Sequence of chain 1.B:
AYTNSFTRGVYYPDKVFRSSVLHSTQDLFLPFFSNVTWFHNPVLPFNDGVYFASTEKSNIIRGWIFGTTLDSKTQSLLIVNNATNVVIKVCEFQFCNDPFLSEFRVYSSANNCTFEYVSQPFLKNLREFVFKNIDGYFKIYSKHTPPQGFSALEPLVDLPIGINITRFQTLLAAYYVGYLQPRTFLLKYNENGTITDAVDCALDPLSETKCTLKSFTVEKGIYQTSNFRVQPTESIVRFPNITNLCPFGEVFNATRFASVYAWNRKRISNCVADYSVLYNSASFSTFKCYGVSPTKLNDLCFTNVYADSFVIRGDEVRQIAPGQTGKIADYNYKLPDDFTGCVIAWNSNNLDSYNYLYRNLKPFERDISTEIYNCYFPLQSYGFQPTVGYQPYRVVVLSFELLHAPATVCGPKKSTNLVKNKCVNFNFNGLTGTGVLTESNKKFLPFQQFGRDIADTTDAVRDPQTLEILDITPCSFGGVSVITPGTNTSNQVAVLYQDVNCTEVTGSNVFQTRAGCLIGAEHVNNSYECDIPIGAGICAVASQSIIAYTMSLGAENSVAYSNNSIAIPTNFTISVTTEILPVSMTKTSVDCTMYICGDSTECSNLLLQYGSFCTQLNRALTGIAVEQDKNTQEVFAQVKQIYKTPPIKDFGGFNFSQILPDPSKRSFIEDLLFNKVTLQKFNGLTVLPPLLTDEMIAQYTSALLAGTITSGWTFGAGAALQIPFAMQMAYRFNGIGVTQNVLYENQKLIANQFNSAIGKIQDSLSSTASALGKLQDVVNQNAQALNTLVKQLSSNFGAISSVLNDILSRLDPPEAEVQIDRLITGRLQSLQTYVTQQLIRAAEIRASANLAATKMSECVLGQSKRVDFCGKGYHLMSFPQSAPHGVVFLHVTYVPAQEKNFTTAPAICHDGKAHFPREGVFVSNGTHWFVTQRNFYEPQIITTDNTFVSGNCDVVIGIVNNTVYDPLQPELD

Binding-site contacts:
Ligand atom C8 contacts residue SER373 of chain 1.B at 4.5 Å.
Ligand atom C3 contacts residue ASN343 of chain 1.B at 3.8 Å.
Ligand atom O5 contacts residue ASN343 of chain 1.B at 2.4 Å (h-bond).
Ligand atom N2 contacts residue ASN343 of chain 1.B at 2.9 Å (h-bond).
Ligand atom C5 contacts residue ASN343 of chain 1.B at 3.7 Å.
Ligand atom C1 contacts residue ASN343 of chain 1.B at 1.4 Å.
Ligand atom C8 contacts residue PHE342 of chain 1.B at 3.0 Å (hydrophobic).
Ligand atom C2 contacts residue ASN343 of chain 1.B at 2.4 Å.
Ligand atom C7 contacts residue ASN343 of chain 1.B at 3.8 Å.
Ligand atom C7 contacts residue PHE342 of chain 1.B at 4.0 Å (hydrophobic).
Ligand atom O7 contacts residue SER373 of chain 1.B at 3.5 Å (h-bond).
Ligand atom C4 contacts residue ASN343 of chain 1.B at 4.2 Å.
Ligand atom C7 contacts residue SER373 of chain 1.B at 4.3 Å.
Ligand atom C8 contacts residue PHE374 of chain 1.B at 3.8 Å (hydrophobic).
Ligand atom N2 contacts residue PHE342 of chain 1.B at 3.9 Å.
Ligand atom O7 contacts residue ASN343 of chain 1.B at 4.3 Å.

A small-molecule ligand and the protein it binds are described below.
Small molecule (SMILES): CC(=O)N[C@@H]1[C@@H](O)[C@H](O)[C@@H](CO)O[C@H]1O